Binding-site contacts:
Ligand atom O2' contacts residue GLU460 of chain 1.N at 3.0 Å (salt-bridge).
Ligand atom C4 contacts residue VAL456 of chain 1.N at 3.4 Å (hydrophobic).
Ligand atom C5 contacts residue VAL456 of chain 1.N at 3.5 Å (hydrophobic).
Ligand atom C6 contacts residue GLN420 of chain 1.N at 3.5 Å.
Ligand atom N7 contacts residue VAL417 of chain 1.N at 3.8 Å.
Ligand atom N6 contacts residue ILE418 of chain 1.N at 2.2 Å (h-bond).
Ligand atom N9 contacts residue GLY457 of chain 1.N at 3.6 Å.
Ligand atom O2B contacts residue LYS458 of chain 1.N at 3.5 Å (salt-bridge).
Ligand atom O3B contacts residue MG1 of chain 1.RB at 2.2 Å.
Ligand atom O2B contacts residue MG1 of chain 1.RB at 2.5 Å.
Ligand atom O3B contacts residue THR459 of chain 1.N at 3.3 Å.
Ligand atom PG contacts residue MG1 of chain 1.RB at 3.2 Å.
Ligand atom C2' contacts residue GLU460 of chain 1.N at 3.1 Å.
Ligand atom N7 contacts residue GLU460 of chain 1.N at 3.5 Å.
Ligand atom C4' contacts residue VAL658 of chain 1.N at 3.7 Å (hydrophobic).
Ligand atom C6 contacts residue ILE418 of chain 1.N at 3.4 Å (hydrophobic).
Ligand atom S1G contacts residue MG1 of chain 1.RB at 3.1 Å.
Ligand atom O2B contacts residue THR454 of chain 1.N at 2.4 Å (h-bond).
Ligand atom C6 contacts residue VAL456 of chain 1.N at 3.4 Å (hydrophobic).
Ligand atom C1' contacts residue ILE618 of chain 1.N at 3.6 Å (hydrophobic).
Ligand atom O2B contacts residue GLY455 of chain 1.N at 3.8 Å.
Ligand atom N3 contacts residue VAL456 of chain 1.N at 3.2 Å.
Ligand atom N1 contacts residue VAL456 of chain 1.N at 3.2 Å (h-bond).
Ligand atom O2G contacts residue THR454 of chain 1.N at 3.1 Å.
Ligand atom C4' contacts residue GLY457 of chain 1.N at 3.7 Å.
Ligand atom C5' contacts residue GLY457 of chain 1.N at 3.4 Å.
Ligand atom N3 contacts residue GLY457 of chain 1.N at 3.3 Å (h-bond).
Ligand atom C4 contacts residue GLY457 of chain 1.N at 3.5 Å.
Ligand atom O4' contacts residue GLY457 of chain 1.N at 3.0 Å (h-bond).
Ligand atom S1G contacts residue THR454 of chain 1.N at 3.5 Å.
Ligand atom N6 contacts residue GLN420 of chain 1.N at 3.2 Å (h-bond).
Ligand atom N7 contacts residue ILE418 of chain 1.N at 3.5 Å (h-bond).
Ligand atom O3A contacts residue MG1 of chain 1.RB at 3.5 Å.
Ligand atom C2 contacts residue VAL456 of chain 1.N at 3.1 Å (hydrophobic).
Ligand atom O4' contacts residue VAL658 of chain 1.N at 3.5 Å.
Ligand atom C1' contacts residue GLY457 of chain 1.N at 3.7 Å.
Ligand atom PB contacts residue MG1 of chain 1.RB at 2.8 Å.
Ligand atom S1G contacts residue LYS458 of chain 1.N at 3.5 Å.
Ligand atom N1 contacts residue GLN420 of chain 1.N at 3.5 Å (h-bond).
Ligand atom C8 contacts residue GLU460 of chain 1.N at 3.0 Å.

Sequence of chain 1.N:
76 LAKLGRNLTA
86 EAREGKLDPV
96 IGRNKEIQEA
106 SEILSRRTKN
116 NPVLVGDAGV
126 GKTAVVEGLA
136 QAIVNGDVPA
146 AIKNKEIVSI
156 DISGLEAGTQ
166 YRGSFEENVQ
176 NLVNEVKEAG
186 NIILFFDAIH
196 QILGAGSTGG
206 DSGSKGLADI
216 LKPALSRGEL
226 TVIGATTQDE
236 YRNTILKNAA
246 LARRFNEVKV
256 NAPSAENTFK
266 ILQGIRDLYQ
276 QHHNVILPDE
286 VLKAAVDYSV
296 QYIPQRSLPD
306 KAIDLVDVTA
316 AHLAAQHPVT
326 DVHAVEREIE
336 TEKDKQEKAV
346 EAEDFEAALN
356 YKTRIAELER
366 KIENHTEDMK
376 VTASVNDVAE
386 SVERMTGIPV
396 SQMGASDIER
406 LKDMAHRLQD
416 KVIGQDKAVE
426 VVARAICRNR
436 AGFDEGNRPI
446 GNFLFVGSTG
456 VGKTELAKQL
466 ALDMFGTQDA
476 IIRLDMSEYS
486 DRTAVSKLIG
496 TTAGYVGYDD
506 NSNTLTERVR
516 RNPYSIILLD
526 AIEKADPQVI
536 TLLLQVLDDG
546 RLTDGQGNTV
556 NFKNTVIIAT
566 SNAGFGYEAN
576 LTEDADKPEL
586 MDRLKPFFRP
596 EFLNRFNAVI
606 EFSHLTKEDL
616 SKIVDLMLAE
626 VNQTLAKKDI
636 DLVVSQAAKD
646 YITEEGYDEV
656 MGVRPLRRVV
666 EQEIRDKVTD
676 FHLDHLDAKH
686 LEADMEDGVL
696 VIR

A protein and the small-molecule ligand that binds it are described below.
Small molecule (SMILES): Nc1ncnc2c1ncn2[C@@H]1O[C@H](COP(=O)(O)OP(=O)(O)OP(O)(O)=S)[C@@H](O)[C@H]1O